Sequence of chain 3.B:
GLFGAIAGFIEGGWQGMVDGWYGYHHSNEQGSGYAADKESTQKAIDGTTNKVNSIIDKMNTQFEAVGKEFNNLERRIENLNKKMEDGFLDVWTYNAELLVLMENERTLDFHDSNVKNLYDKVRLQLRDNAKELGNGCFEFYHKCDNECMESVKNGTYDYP

Binding-site contacts:
Ligand atom O7 contacts residue GLU150 of chain 3.B at 3.7 Å.
Ligand atom O6 contacts residue ASN154 of chain 3.B at 4.5 Å.
Ligand atom C4 contacts residue ASN154 of chain 3.B at 4.2 Å.
Ligand atom O3 contacts residue GLU147 of chain 3.B at 3.7 Å.
Ligand atom C2 contacts residue GLU150 of chain 3.B at 4.2 Å.
Ligand atom C3 contacts residue ASN154 of chain 3.B at 3.8 Å.
Ligand atom C8 contacts residue ASN154 of chain 3.B at 4.1 Å.
Ligand atom O5 contacts residue ASN154 of chain 3.B at 2.4 Å (h-bond).
Ligand atom C2 contacts residue ASN154 of chain 3.B at 2.5 Å.
Ligand atom N2 contacts residue GLU150 of chain 3.B at 3.3 Å.
Ligand atom C7 contacts residue GLU150 of chain 3.B at 3.6 Å.
Ligand atom O5 contacts residue THR156 of chain 3.B at 4.1 Å.
Ligand atom N2 contacts residue ASN154 of chain 3.B at 2.9 Å (h-bond).
Ligand atom O3 contacts residue SER151 of chain 3.B at 4.0 Å.
Ligand atom C7 contacts residue ASN154 of chain 3.B at 3.9 Å.
Ligand atom C6 contacts residue THR156 of chain 3.B at 4.5 Å.
Ligand atom C1 contacts residue ASN154 of chain 3.B at 1.4 Å.
Ligand atom C5 contacts residue ASN154 of chain 3.B at 3.7 Å.
Ligand atom N2 contacts residue SER151 of chain 3.B at 4.4 Å.

This small molecule binds to this protein.
Small molecule (SMILES): CC(=O)N[C@H]1[C@H](O[C@H]2[C@H](O)[C@@H](NC(C)=O)CO[C@@H]2CO)O[C@H](CO)[C@@H](O)[C@@H]1O